Binding-site contacts:
Ligand atom C4 contacts residue ASN126 of chain 1.A at 4.3 Å.
Ligand atom O5 contacts residue ASN126 of chain 1.A at 2.3 Å (h-bond).
Ligand atom N2 contacts residue ASN126 of chain 1.A at 2.9 Å (h-bond).
Ligand atom C2 contacts residue ASN126 of chain 1.A at 2.5 Å.
Ligand atom C5 contacts residue ASN126 of chain 1.A at 3.6 Å.
Ligand atom C7 contacts residue ASN126 of chain 1.A at 4.1 Å.
Ligand atom C3 contacts residue ASN126 of chain 1.A at 3.8 Å.
Ligand atom C1 contacts residue ASN126 of chain 1.A at 1.4 Å.

Sequence of chain 1.A:
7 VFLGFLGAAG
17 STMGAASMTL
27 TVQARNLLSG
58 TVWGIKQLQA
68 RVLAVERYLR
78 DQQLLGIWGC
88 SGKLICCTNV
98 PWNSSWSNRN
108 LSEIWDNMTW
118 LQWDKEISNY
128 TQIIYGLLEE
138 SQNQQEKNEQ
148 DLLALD

A protein and the small-molecule ligand that binds it are described below.
Small molecule (SMILES): CC(=O)N[C@H]1[C@H](O[C@H]2[C@H](O)[C@@H](NC(C)=O)CO[C@@H]2CO)O[C@H](CO)[C@@H](O[C@@H]2O[C@H](CO)[C@@H](O)[C@H](O)[C@@H]2O)[C@@H]1O